The protein below binds the small molecule below.
Small molecule (SMILES): Nc1ncnc2c1ncn2[C@@H]1O[C@H](CO[P](=O)(O)O[P](=O)(O)NP(=O)(O)O)[C@@H](O)[C@H]1O

Binding-site contacts:
Ligand atom N1 contacts residue MET99 of chain 1.A at 2.9 Å (h-bond).
Ligand atom O2' contacts residue PHE151 of chain 1.A at 3.7 Å.
Ligand atom O1G contacts residue SER26 of chain 1.A at 2.4 Å (h-bond).
Ligand atom O3G contacts residue SER26 of chain 1.A at 4.0 Å.
Ligand atom PB contacts residue LYS28 of chain 1.A at 3.9 Å.
Ligand atom C6 contacts residue MET99 of chain 1.A at 3.8 Å (hydrophobic).
Ligand atom C2 contacts residue LEU98 of chain 1.A at 4.0 Å (hydrophobic).
Ligand atom C6 contacts residue ALA43 of chain 1.A at 3.9 Å (hydrophobic).
Ligand atom C4' contacts residue ARG24 of chain 1.A at 3.8 Å.
Ligand atom O1B contacts residue GLY25 of chain 1.A at 3.2 Å.
Ligand atom N6 contacts residue THR96 of chain 1.A at 3.4 Å (h-bond).
Ligand atom N6 contacts residue MET99 of chain 1.A at 4.0 Å.
Ligand atom N6 contacts residue GLU97 of chain 1.A at 2.8 Å (salt-bridge).
Ligand atom O1G contacts residue PHE27 of chain 1.A at 3.5 Å (h-bond).
Ligand atom PG contacts residue SER26 of chain 1.A at 3.8 Å.
Ligand atom N1 contacts residue ALA43 of chain 1.A at 3.9 Å.
Ligand atom O2B contacts residue LYS170 of chain 1.A at 3.6 Å (salt-bridge).
Ligand atom O4' contacts residue VAL30 of chain 1.A at 3.5 Å.
Ligand atom O3G contacts residue GLY25 of chain 1.A at 3.6 Å.
Ligand atom O1B contacts residue LYS28 of chain 1.A at 3.1 Å (salt-bridge).
Ligand atom O2B contacts residue LYS28 of chain 1.A at 2.9 Å (salt-bridge).
Ligand atom N6 contacts residue ALA43 of chain 1.A at 3.8 Å.
Ligand atom O1B contacts residue PHE27 of chain 1.A at 2.7 Å (h-bond).
Ligand atom O1A contacts residue LYS28 of chain 1.A at 3.0 Å (salt-bridge).
Ligand atom N3 contacts residue MET99 of chain 1.A at 4.0 Å.
Ligand atom C5' contacts residue GLY25 of chain 1.A at 4.0 Å.
Ligand atom O2B contacts residue PHE27 of chain 1.A at 3.6 Å.
Ligand atom C6 contacts residue GLU97 of chain 1.A at 3.8 Å.
Ligand atom O1G contacts residue GLY25 of chain 1.A at 3.9 Å.
Ligand atom C2 contacts residue MET99 of chain 1.A at 3.2 Å (hydrophobic).
Ligand atom O1B contacts residue SER26 of chain 1.A at 3.2 Å (h-bond).
Ligand atom O4' contacts residue GLY23 of chain 1.A at 3.8 Å.
Ligand atom C5 contacts residue PHE151 of chain 1.A at 3.9 Å (hydrophobic).
Ligand atom C5' contacts residue ARG24 of chain 1.A at 3.7 Å.
Ligand atom O3A contacts residue GLY25 of chain 1.A at 3.6 Å.
Ligand atom C4' contacts residue GLY23 of chain 1.A at 3.8 Å.
Ligand atom N7 contacts residue PHE151 of chain 1.A at 3.5 Å.
Ligand atom N1 contacts residue GLU97 of chain 1.A at 3.9 Å.
Ligand atom C8 contacts residue PHE151 of chain 1.A at 3.6 Å (hydrophobic).
Ligand atom N1 contacts residue LEU98 of chain 1.A at 3.8 Å.

Sequence of chain 1.A:
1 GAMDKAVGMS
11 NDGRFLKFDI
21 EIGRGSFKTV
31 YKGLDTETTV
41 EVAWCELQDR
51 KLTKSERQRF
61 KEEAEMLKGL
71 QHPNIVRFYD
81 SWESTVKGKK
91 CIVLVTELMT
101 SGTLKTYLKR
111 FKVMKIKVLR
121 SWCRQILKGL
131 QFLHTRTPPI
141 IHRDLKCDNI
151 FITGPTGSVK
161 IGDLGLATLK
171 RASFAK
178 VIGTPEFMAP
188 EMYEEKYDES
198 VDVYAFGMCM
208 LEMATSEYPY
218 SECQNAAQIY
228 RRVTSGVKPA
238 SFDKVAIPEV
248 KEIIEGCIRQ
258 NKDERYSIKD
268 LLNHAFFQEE